Sequence of chain 1.B:
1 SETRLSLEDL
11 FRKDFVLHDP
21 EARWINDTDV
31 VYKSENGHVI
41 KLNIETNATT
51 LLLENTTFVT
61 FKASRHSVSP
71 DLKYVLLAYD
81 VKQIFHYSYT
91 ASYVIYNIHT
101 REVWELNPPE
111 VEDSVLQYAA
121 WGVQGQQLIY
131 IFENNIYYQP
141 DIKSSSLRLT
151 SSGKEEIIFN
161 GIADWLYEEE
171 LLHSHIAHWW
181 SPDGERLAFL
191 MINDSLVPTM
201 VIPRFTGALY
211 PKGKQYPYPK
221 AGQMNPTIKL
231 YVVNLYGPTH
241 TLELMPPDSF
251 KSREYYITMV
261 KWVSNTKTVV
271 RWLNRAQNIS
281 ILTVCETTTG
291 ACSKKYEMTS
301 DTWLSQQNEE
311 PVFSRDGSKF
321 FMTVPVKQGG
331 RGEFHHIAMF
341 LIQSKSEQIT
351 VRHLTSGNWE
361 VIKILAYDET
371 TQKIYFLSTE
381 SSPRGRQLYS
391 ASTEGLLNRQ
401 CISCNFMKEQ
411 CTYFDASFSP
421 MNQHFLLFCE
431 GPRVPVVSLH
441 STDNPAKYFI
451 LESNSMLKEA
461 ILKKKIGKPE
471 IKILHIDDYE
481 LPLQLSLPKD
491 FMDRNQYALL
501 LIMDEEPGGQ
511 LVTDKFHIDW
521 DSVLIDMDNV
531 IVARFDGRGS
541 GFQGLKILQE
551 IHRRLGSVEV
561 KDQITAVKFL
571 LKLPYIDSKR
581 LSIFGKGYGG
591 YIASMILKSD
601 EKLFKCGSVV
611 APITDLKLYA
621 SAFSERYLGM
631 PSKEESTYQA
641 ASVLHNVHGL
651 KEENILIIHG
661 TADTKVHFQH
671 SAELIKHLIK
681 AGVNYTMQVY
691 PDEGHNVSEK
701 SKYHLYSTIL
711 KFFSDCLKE

A protein and the small-molecule ligand that binds it are described below.
Small molecule (SMILES): CC(=O)N[C@@H]1[C@@H](O)[C@H](O)[C@@H](CO)O[C@H]1O

Binding-site contacts:
Ligand atom C7 contacts residue TYR448 of chain 1.B at 3.8 Å (hydrophobic).
Ligand atom O6 contacts residue PHE449 of chain 1.B at 3.7 Å.
Ligand atom C7 contacts residue ASN47 of chain 1.B at 4.3 Å.
Ligand atom N2 contacts residue ASN47 of chain 1.B at 2.9 Å (h-bond).
Ligand atom C3 contacts residue ASN47 of chain 1.B at 3.9 Å.
Ligand atom C6 contacts residue PHE449 of chain 1.B at 3.5 Å (hydrophobic).
Ligand atom C2 contacts residue ASN47 of chain 1.B at 2.5 Å.
Ligand atom C5 contacts residue ASN47 of chain 1.B at 3.7 Å.
Ligand atom O5 contacts residue ASN47 of chain 1.B at 2.4 Å (h-bond).
Ligand atom C5 contacts residue PHE449 of chain 1.B at 3.7 Å (hydrophobic).
Ligand atom O4 contacts residue PHE449 of chain 1.B at 4.3 Å.
Ligand atom O4 contacts residue TYR448 of chain 1.B at 3.7 Å.
Ligand atom O3 contacts residue TYR448 of chain 1.B at 3.8 Å.
Ligand atom N2 contacts residue TYR448 of chain 1.B at 4.2 Å.
Ligand atom C4 contacts residue ASN47 of chain 1.B at 4.3 Å.
Ligand atom O7 contacts residue TYR448 of chain 1.B at 2.8 Å (h-bond).
Ligand atom O6 contacts residue TYR448 of chain 1.B at 4.4 Å.
Ligand atom C3 contacts residue TYR448 of chain 1.B at 3.7 Å (hydrophobic).
Ligand atom C1 contacts residue ASN47 of chain 1.B at 1.5 Å.